This protein binds this small molecule.
Small molecule (SMILES): CC(=O)N[C@H]1[C@H](O[C@H]2[C@H](O)[C@@H](NC(C)=O)CO[C@@H]2CO)O[C@H](CO)[C@@H](O)[C@@H]1O

Sequence of chain 1.C:
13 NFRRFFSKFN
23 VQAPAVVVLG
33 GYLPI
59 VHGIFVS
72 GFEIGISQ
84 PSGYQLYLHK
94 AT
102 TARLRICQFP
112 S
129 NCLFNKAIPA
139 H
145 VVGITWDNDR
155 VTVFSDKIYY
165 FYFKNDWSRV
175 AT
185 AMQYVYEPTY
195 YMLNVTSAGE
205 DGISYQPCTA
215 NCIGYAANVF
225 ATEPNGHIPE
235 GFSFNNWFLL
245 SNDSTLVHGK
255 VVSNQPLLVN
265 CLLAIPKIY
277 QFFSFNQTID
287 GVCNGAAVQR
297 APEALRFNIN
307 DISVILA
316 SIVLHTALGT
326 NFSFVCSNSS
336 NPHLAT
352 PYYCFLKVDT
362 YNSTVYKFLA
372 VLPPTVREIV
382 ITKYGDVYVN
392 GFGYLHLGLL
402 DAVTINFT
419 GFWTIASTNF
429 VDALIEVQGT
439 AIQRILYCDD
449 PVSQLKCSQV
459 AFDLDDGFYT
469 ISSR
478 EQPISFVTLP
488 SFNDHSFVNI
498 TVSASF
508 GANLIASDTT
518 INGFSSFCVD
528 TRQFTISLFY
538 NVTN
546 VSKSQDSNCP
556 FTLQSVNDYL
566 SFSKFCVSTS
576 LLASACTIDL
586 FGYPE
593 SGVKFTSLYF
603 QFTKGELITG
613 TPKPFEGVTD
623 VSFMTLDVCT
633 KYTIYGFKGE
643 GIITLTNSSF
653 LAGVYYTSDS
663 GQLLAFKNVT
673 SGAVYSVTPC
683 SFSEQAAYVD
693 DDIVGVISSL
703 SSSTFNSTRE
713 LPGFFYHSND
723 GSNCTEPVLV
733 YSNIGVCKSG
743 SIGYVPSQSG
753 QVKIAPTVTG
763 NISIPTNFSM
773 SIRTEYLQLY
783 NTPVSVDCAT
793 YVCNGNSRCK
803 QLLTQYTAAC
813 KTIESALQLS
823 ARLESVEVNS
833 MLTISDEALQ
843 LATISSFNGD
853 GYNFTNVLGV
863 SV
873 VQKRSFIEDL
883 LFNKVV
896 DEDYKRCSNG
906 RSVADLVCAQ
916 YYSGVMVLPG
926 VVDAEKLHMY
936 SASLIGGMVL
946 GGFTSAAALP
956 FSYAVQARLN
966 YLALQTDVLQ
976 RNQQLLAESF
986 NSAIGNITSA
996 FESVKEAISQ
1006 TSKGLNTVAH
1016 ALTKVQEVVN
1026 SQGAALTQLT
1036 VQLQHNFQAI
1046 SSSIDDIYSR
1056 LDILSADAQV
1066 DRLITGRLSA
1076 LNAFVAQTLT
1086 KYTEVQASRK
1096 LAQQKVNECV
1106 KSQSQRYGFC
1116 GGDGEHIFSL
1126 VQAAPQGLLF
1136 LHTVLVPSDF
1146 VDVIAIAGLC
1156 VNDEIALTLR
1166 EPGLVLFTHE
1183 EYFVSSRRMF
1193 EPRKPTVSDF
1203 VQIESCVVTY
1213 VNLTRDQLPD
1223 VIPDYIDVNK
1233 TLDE

Binding-site contacts:
Ligand atom O7 contacts residue ASN519 of chain 1.C at 4.1 Å.
Ligand atom C8 contacts residue PHE494 of chain 1.C at 3.9 Å (hydrophobic).
Ligand atom O5 contacts residue ASN496 of chain 1.C at 2.4 Å (h-bond).
Ligand atom N2 contacts residue ASN496 of chain 1.C at 3.0 Å (h-bond).
Ligand atom C8 contacts residue ASN496 of chain 1.C at 3.7 Å.
Ligand atom C5 contacts residue PHE494 of chain 1.C at 4.4 Å (hydrophobic).
Ligand atom C1 contacts residue ASN496 of chain 1.C at 1.4 Å.
Ligand atom C2 contacts residue ASN496 of chain 1.C at 2.5 Å.
Ligand atom C7 contacts residue PHE494 of chain 1.C at 4.0 Å (hydrophobic).
Ligand atom O7 contacts residue PHE494 of chain 1.C at 3.4 Å.
Ligand atom C3 contacts residue ASN496 of chain 1.C at 3.8 Å.
Ligand atom C7 contacts residue ASN519 of chain 1.C at 3.9 Å.
Ligand atom O7 contacts residue ASN496 of chain 1.C at 3.5 Å (h-bond).
Ligand atom C4 contacts residue ASN496 of chain 1.C at 4.2 Å.
Ligand atom C7 contacts residue ASN496 of chain 1.C at 3.3 Å.
Ligand atom C1 contacts residue PHE494 of chain 1.C at 4.1 Å (hydrophobic).
Ligand atom O6 contacts residue PHE494 of chain 1.C at 3.7 Å.
Ligand atom N2 contacts residue PHE494 of chain 1.C at 4.0 Å.
Ligand atom O4 contacts residue PHE494 of chain 1.C at 4.5 Å.
Ligand atom C5 contacts residue ASN496 of chain 1.C at 3.6 Å.
Ligand atom C8 contacts residue ASN519 of chain 1.C at 3.5 Å.